Sequence of chain 60.C:
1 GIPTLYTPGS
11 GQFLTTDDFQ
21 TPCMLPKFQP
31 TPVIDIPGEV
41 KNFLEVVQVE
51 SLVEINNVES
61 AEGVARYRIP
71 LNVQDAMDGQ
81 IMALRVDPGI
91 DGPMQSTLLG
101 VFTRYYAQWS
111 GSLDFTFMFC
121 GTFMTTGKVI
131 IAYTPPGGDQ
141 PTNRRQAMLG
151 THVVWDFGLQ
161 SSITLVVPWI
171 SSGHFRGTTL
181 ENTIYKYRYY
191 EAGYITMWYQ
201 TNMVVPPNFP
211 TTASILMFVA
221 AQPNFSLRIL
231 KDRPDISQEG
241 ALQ

Binding-site contacts:
Ligand atom CA contacts residue SER151 of chain 59.A at 4.0 Å.
Ligand atom O contacts residue TYR152 of chain 59.A at 3.6 Å.
Ligand atom N contacts residue TYR152 of chain 59.A at 3.5 Å.
Ligand atom SG contacts residue GLU239 of chain 60.C at 4.3 Å.
Ligand atom N contacts residue ASP150 of chain 59.A at 4.4 Å.
Ligand atom C contacts residue GLY1 of chain 60.E at 1.3 Å.
Ligand atom SG contacts residue TYR95 of chain 60.A at 3.8 Å.
Ligand atom N contacts residue GLN238 of chain 60.C at 3.8 Å.
Ligand atom C contacts residue MET78 of chain 60.A at 4.2 Å (hydrophobic).
Ligand atom CB contacts residue ASP150 of chain 59.A at 3.6 Å.
Ligand atom O contacts residue LEU75 of chain 60.A at 4.4 Å.
Ligand atom C contacts residue SER151 of chain 59.A at 3.9 Å.
Ligand atom CB contacts residue MET78 of chain 60.A at 3.9 Å (hydrophobic).
Ligand atom O contacts residue TYR95 of chain 60.A at 3.6 Å.
Ligand atom C contacts residue GLN155 of chain 59.A at 4.2 Å.
Ligand atom SG contacts residue MET78 of chain 60.A at 3.8 Å.
Ligand atom C contacts residue ASP150 of chain 59.A at 3.8 Å.
Ligand atom CA contacts residue GLU239 of chain 60.C at 3.9 Å.
Ligand atom SG contacts residue GLY240 of chain 60.C at 4.0 Å.
Ligand atom C contacts residue TYR95 of chain 60.A at 4.5 Å (hydrophobic).
Ligand atom C contacts residue TYR152 of chain 59.A at 3.6 Å (hydrophobic).
Ligand atom N contacts residue GLY1 of chain 60.E at 3.7 Å.
Ligand atom O contacts residue GLN155 of chain 59.A at 3.0 Å (h-bond).
Ligand atom N contacts residue GLN155 of chain 59.A at 4.3 Å.
Ligand atom SG contacts residue ALA241 of chain 60.C at 3.5 Å (h-bond).
Ligand atom N contacts residue GLU239 of chain 60.C at 3.0 Å (salt-bridge).
Ligand atom SG contacts residue GLY1 of chain 60.E at 4.2 Å.
Ligand atom CB contacts residue GLU239 of chain 60.C at 4.0 Å.
Ligand atom CA contacts residue ASP150 of chain 59.A at 3.3 Å.
Ligand atom CA contacts residue TYR152 of chain 59.A at 3.8 Å (hydrophobic).
Ligand atom CB contacts residue GLY1 of chain 60.E at 3.1 Å.
Ligand atom O contacts residue GLY1 of chain 60.E at 2.2 Å (h-bond).
Ligand atom CA contacts residue GLY1 of chain 60.E at 2.4 Å.

A protein and the small-molecule ligand that binds it are described below.
Small molecule (SMILES): N[C@@H](CS)C(=O)O

Sequence of chain 59.A:
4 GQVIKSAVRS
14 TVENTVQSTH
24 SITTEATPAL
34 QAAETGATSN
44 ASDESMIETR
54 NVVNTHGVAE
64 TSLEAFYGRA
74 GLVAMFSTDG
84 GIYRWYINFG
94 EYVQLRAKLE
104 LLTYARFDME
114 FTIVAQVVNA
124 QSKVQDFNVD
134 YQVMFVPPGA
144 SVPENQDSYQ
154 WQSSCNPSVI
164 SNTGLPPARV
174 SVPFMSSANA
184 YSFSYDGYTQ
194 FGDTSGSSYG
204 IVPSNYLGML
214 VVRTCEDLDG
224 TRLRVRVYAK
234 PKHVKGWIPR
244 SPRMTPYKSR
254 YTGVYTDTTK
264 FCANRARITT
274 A

Sequence of chain 60.A:
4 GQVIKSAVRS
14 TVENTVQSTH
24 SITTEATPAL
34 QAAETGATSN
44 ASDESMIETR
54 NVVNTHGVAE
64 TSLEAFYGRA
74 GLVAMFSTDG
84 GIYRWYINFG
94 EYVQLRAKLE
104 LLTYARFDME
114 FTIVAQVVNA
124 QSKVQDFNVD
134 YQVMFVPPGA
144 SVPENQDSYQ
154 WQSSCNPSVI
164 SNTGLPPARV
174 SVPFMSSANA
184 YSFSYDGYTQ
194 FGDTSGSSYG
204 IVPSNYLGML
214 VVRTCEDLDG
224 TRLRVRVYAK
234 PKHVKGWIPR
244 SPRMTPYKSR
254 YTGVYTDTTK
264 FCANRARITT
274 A